Binding-site contacts:
Ligand atom C4 contacts residue ASN707 of chain 1.B at 4.2 Å.
Ligand atom O7 contacts residue GLY1129 of chain 1.B at 4.0 Å.
Ligand atom C1 contacts residue ASN707 of chain 1.B at 1.4 Å.
Ligand atom C8 contacts residue ILE1128 of chain 1.B at 4.5 Å (hydrophobic).
Ligand atom C5 contacts residue ASN707 of chain 1.B at 3.6 Å.
Ligand atom O5 contacts residue ASN707 of chain 1.B at 2.4 Å (h-bond).
Ligand atom O7 contacts residue ASN707 of chain 1.B at 4.2 Å.
Ligand atom N2 contacts residue ASN707 of chain 1.B at 2.9 Å (h-bond).
Ligand atom C8 contacts residue ASN707 of chain 1.B at 3.5 Å.
Ligand atom O5 contacts residue ASP794 of chain 1.C at 4.1 Å.
Ligand atom C2 contacts residue ASN707 of chain 1.B at 2.4 Å.
Ligand atom C3 contacts residue ASN707 of chain 1.B at 3.8 Å.
Ligand atom C7 contacts residue ASN707 of chain 1.B at 3.4 Å.
Ligand atom O7 contacts residue ILE1128 of chain 1.B at 4.2 Å.

Sequence of chain 1.C:
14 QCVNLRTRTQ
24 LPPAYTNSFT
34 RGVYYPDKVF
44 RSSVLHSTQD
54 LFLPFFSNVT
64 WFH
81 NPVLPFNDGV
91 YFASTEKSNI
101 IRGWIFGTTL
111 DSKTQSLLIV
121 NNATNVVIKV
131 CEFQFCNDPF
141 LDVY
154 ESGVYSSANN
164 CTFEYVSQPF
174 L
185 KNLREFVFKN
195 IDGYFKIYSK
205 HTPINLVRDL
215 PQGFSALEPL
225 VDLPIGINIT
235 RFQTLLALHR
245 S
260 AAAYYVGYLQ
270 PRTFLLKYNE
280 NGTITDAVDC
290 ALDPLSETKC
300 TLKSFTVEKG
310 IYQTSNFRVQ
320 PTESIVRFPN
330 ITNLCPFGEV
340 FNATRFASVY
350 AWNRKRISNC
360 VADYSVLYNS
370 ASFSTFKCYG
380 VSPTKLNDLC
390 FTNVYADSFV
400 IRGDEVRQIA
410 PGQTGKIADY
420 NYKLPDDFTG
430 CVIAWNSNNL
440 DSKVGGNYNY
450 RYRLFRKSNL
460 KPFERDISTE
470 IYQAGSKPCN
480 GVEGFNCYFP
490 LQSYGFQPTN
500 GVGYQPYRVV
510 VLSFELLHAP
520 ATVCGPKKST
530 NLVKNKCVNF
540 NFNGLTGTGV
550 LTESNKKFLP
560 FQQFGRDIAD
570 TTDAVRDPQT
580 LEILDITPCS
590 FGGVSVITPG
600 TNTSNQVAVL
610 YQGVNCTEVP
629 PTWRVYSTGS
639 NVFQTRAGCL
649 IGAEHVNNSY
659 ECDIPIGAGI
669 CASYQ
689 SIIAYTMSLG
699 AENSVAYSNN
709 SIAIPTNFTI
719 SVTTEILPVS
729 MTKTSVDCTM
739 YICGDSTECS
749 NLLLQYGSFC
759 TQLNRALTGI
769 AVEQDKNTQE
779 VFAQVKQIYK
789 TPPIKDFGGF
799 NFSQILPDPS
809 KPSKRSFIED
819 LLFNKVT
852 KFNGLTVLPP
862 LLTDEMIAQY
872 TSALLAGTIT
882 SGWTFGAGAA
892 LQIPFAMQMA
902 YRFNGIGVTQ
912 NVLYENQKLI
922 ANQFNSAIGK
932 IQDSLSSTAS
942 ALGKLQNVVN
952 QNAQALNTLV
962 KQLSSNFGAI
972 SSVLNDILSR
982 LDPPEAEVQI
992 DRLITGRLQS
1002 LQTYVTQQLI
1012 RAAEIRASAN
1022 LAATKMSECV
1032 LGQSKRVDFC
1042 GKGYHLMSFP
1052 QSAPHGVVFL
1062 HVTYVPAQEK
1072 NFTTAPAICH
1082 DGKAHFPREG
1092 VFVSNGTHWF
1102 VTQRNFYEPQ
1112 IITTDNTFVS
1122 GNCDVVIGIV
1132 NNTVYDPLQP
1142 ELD

The small molecule below binds the protein below.
Small molecule (SMILES): CC(=O)N[C@H]1[C@H](O[C@H]2[C@H](O)[C@@H](NC(C)=O)CO[C@@H]2CO)O[C@H](CO)[C@@H](O)[C@@H]1O

Sequence of chain 1.B:
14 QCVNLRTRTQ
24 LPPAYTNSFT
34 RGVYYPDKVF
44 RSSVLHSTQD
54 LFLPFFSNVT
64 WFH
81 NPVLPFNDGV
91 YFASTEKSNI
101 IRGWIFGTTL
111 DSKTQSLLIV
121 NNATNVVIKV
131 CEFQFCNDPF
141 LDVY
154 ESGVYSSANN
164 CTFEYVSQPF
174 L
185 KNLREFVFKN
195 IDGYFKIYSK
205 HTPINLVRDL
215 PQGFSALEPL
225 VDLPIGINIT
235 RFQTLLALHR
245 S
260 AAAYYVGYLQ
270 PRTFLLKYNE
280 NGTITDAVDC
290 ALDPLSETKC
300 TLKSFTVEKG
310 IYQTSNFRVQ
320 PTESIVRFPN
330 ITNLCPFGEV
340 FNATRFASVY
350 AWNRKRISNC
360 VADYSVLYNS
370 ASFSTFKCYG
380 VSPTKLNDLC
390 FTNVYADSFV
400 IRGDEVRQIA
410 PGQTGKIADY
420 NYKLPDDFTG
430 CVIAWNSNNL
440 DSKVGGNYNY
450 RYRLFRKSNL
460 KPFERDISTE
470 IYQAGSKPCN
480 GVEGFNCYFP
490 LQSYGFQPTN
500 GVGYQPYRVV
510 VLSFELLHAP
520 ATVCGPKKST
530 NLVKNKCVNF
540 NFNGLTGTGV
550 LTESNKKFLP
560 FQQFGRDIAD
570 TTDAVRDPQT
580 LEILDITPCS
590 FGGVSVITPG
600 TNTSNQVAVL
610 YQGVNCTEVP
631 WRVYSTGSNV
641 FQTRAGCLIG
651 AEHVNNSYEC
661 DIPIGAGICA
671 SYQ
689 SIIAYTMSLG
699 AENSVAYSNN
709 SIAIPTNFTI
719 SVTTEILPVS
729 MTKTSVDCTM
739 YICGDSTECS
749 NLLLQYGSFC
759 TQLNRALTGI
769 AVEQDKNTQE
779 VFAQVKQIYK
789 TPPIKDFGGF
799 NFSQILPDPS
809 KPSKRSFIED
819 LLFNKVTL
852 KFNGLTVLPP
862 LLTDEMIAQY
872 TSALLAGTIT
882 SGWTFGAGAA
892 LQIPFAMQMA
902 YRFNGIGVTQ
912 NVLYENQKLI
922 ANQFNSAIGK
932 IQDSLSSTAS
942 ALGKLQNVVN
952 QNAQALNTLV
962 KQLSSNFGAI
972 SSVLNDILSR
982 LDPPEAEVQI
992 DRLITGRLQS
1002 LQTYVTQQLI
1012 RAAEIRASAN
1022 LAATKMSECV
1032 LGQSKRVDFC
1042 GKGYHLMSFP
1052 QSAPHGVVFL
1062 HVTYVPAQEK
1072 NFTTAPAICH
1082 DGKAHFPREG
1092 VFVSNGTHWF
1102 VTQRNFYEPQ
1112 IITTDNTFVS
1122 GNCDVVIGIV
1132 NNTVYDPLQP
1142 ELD